The small molecule below binds the protein below.
Small molecule (SMILES): CC(=O)N[C@@H]1[C@@H](O)[C@H](O)[C@@H](CO)O[C@H]1O

Binding-site contacts:
Ligand atom O5 contacts residue ASN321 of chain 1.A at 2.3 Å (h-bond).
Ligand atom N2 contacts residue ASN321 of chain 1.A at 2.9 Å (h-bond).
Ligand atom O7 contacts residue ASN321 of chain 1.A at 3.7 Å.
Ligand atom C5 contacts residue ASN321 of chain 1.A at 3.6 Å.
Ligand atom C3 contacts residue ASN321 of chain 1.A at 3.7 Å.
Ligand atom C1 contacts residue ASN321 of chain 1.A at 1.4 Å.
Ligand atom C2 contacts residue ASN321 of chain 1.A at 2.5 Å.
Ligand atom C7 contacts residue ASN321 of chain 1.A at 3.7 Å.
Ligand atom C4 contacts residue ASN321 of chain 1.A at 4.2 Å.

Sequence of chain 1.A:
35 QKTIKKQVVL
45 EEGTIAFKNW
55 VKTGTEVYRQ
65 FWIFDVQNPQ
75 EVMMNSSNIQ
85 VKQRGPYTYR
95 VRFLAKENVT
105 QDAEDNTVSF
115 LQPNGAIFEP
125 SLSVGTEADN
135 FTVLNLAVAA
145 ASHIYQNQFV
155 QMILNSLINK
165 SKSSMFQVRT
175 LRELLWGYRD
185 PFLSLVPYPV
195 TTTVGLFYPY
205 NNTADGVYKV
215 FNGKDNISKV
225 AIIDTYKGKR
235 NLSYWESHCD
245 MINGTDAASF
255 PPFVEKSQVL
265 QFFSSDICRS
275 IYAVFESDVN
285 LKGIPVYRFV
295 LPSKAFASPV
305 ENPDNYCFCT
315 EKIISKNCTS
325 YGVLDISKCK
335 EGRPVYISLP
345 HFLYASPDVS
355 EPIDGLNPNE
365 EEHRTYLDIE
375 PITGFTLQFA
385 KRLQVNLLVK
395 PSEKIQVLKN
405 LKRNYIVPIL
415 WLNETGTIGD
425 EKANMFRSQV